Binding-site contacts:
Ligand atom C3 contacts residue HIS238 of chain 1.D at 3.9 Å.
Ligand atom C3 contacts residue SER81 of chain 1.D at 4.1 Å.
Ligand atom C7 contacts residue LEU82 of chain 1.D at 3.8 Å (hydrophobic).
Ligand atom C8 contacts residue LEU82 of chain 1.D at 3.8 Å (hydrophobic).
Ligand atom C8 contacts residue PHE151 of chain 1.D at 4.1 Å (hydrophobic).
Ligand atom O8 contacts residue MSE149 of chain 1.D at 3.8 Å.
Ligand atom C1 contacts residue PHE151 of chain 1.D at 3.8 Å (hydrophobic).
Ligand atom C5 contacts residue TRP131 of chain 1.D at 3.7 Å (hydrophobic).
Ligand atom C3 contacts residue LEU160 of chain 1.D at 4.1 Å (hydrophobic).
Ligand atom O8 contacts residue LEU181 of chain 1.D at 3.2 Å.
Ligand atom O8 contacts residue ALA13 of chain 1.D at 3.5 Å.
Ligand atom O2 contacts residue SER81 of chain 1.D at 2.2 Å (h-bond).
Ligand atom N7 contacts residue GLY12 of chain 1.D at 3.6 Å.
Ligand atom N7 contacts residue HIS238 of chain 1.D at 3.8 Å.
Ligand atom C2 contacts residue PHE151 of chain 1.D at 3.7 Å (hydrophobic).
Ligand atom C4 contacts residue TYR122 of chain 1.D at 3.4 Å (hydrophobic).
Ligand atom S7 contacts residue LEU82 of chain 1.D at 3.3 Å (h-bond).
Ligand atom S7 contacts residue SER81 of chain 1.D at 2.5 Å (h-bond).
Ligand atom C4 contacts residue PHE155 of chain 1.D at 4.0 Å (hydrophobic).
Ligand atom C1 contacts residue PHE107 of chain 1.D at 4.1 Å (hydrophobic).
Ligand atom C6 contacts residue PHE107 of chain 1.D at 3.8 Å (hydrophobic).
Ligand atom C4 contacts residue ILE213 of chain 1.D at 4.1 Å (hydrophobic).
Ligand atom C7 contacts residue SER81 of chain 1.D at 1.4 Å.
Ligand atom O8 contacts residue PHE107 of chain 1.D at 3.6 Å.
Ligand atom C8 contacts residue PHE107 of chain 1.D at 4.0 Å (hydrophobic).
Ligand atom C7 contacts residue HIS238 of chain 1.D at 3.4 Å.
Ligand atom C1 contacts residue SER81 of chain 1.D at 3.5 Å.
Ligand atom C2 contacts residue HIS238 of chain 1.D at 3.7 Å.
Ligand atom S7 contacts residue ALA13 of chain 1.D at 3.1 Å (h-bond).
Ligand atom C8 contacts residue ALA13 of chain 1.D at 3.6 Å (hydrophobic).
Ligand atom O8 contacts residue LEU82 of chain 1.D at 3.2 Å.
Ligand atom N7 contacts residue SER81 of chain 1.D at 2.3 Å (h-bond).
Ligand atom C7 contacts residue ALA13 of chain 1.D at 3.8 Å (hydrophobic).
Ligand atom C8 contacts residue SER81 of chain 1.D at 3.3 Å.
Ligand atom C2 contacts residue SER81 of chain 1.D at 3.1 Å.
Ligand atom C4 contacts residue GLY212 of chain 1.D at 3.6 Å.
Ligand atom N7 contacts residue ALA13 of chain 1.D at 3.3 Å (h-bond).
Ligand atom O2 contacts residue PHE151 of chain 1.D at 3.9 Å.
Ligand atom C5 contacts residue TYR122 of chain 1.D at 3.3 Å (hydrophobic).
Ligand atom O2 contacts residue HIS238 of chain 1.D at 2.9 Å (h-bond).

Sequence of chain 1.D:
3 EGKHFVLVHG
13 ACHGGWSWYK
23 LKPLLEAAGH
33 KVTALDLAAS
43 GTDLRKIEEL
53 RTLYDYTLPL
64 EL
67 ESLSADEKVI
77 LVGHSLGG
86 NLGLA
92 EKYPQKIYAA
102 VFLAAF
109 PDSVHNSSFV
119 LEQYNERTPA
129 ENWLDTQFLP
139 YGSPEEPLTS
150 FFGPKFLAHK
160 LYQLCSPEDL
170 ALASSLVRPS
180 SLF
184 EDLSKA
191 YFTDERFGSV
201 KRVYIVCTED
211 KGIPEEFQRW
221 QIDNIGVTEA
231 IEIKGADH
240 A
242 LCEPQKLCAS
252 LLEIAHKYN

A protein and the small-molecule ligand that binds it are described below.
Small molecule (SMILES): N[C@H]1Oc2ccccc2C(O)S1